The small molecule below binds the protein below.
Small molecule (SMILES): CC(=O)N[C@H]1[C@H](O[C@H]2[C@H](O)[C@@H](NC(C)=O)CO[C@@H]2CO)O[C@H](CO)[C@@H](O)[C@@H]1O

Binding-site contacts:
Ligand atom C7 contacts residue ASN782 of chain 1.B at 3.0 Å.
Ligand atom C6 contacts residue ASN782 of chain 1.B at 3.9 Å.
Ligand atom C1 contacts residue ASN782 of chain 1.B at 1.5 Å.
Ligand atom C8 contacts residue ASN782 of chain 1.B at 3.5 Å.
Ligand atom C2 contacts residue ASN782 of chain 1.B at 2.1 Å.
Ligand atom C4 contacts residue ASN782 of chain 1.B at 3.9 Å.
Ligand atom O7 contacts residue ASN782 of chain 1.B at 3.1 Å (h-bond).
Ligand atom C1 contacts residue SER784 of chain 1.B at 2.8 Å.
Ligand atom C2 contacts residue SER784 of chain 1.B at 4.1 Å.
Ligand atom O5 contacts residue SER784 of chain 1.B at 3.2 Å (h-bond).
Ligand atom O5 contacts residue ASN782 of chain 1.B at 1.9 Å (h-bond).
Ligand atom C5 contacts residue ASN782 of chain 1.B at 3.2 Å.
Ligand atom O6 contacts residue ASN782 of chain 1.B at 3.4 Å (h-bond).
Ligand atom C5 contacts residue SER784 of chain 1.B at 4.1 Å.
Ligand atom C3 contacts residue ASN782 of chain 1.B at 3.5 Å.
Ligand atom N2 contacts residue ASN782 of chain 1.B at 2.6 Å (h-bond).

Sequence of chain 1.B:
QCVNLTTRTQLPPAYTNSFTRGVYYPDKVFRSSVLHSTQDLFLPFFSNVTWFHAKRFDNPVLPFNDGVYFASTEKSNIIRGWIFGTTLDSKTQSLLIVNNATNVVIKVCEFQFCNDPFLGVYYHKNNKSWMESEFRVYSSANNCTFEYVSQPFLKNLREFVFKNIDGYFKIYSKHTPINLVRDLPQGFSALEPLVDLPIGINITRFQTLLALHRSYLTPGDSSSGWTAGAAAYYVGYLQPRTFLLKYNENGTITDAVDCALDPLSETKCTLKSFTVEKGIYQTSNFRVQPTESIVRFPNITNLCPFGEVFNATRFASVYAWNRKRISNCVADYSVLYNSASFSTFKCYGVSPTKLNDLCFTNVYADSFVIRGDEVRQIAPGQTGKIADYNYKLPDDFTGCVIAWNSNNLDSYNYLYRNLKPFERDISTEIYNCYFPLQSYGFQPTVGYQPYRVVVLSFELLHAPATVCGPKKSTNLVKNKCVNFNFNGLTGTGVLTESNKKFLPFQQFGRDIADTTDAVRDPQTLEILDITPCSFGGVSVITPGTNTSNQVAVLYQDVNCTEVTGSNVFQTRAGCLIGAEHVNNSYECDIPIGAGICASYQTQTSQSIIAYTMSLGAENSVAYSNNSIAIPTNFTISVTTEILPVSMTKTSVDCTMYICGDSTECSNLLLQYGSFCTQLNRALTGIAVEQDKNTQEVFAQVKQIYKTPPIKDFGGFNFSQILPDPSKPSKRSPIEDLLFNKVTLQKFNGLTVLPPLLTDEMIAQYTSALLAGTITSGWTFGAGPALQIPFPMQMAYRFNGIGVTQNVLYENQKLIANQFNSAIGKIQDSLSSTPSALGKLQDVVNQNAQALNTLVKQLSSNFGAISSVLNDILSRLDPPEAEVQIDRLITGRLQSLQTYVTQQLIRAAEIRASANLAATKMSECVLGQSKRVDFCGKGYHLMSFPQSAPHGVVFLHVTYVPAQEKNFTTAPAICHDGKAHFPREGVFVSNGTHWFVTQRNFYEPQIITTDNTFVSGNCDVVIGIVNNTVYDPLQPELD